Sequence of chain 1.B:
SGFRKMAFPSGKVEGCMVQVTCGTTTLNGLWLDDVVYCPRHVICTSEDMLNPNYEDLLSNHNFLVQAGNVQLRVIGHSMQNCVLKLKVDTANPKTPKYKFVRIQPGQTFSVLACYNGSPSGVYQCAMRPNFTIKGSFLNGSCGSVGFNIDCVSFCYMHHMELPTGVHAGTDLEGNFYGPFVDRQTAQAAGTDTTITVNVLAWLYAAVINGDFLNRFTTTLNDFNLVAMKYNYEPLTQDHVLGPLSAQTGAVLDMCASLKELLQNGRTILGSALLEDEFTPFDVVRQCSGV

A protein and the small-molecule ligand that binds it are described below.
Small molecule (SMILES): O=c1[nH]cc(-c2cc(-c3cc(Cl)cc(OCc4cccc(F)c4)c3)c(=O)n(-c3cccnc3)c2)c(=O)[nH]1

Binding-site contacts:
Ligand atom F1 contacts residue ALA191 of chain 1.A at 3.6 Å.
Ligand atom C7 contacts residue CYS145 of chain 1.A at 3.3 Å (hydrophobic).
Ligand atom N1 contacts residue CYS145 of chain 1.A at 3.6 Å.
Ligand atom O1 contacts residue MET165 of chain 1.A at 3.1 Å.
Ligand atom C25 contacts residue THR190 of chain 1.A at 3.3 Å.
Ligand atom CL1 contacts residue ARG188 of chain 1.A at 3.7 Å.
Ligand atom N2 contacts residue PHE140 of chain 1.A at 3.6 Å.
Ligand atom O1 contacts residue GLU166 of chain 1.A at 2.8 Å (salt-bridge).
Ligand atom O2 contacts residue GLY143 of chain 1.A at 2.8 Å (h-bond).
Ligand atom N2 contacts residue HIS163 of chain 1.A at 2.8 Å (h-bond).
Ligand atom C3 contacts residue HIS163 of chain 1.A at 3.3 Å.
Ligand atom C12 contacts residue THR26 of chain 1.A at 3.7 Å.
Ligand atom C25 contacts residue PRO168 of chain 1.A at 3.7 Å (hydrophobic).
Ligand atom C16 contacts residue HIS164 of chain 1.A at 3.7 Å.
Ligand atom C18 contacts residue MET165 of chain 1.A at 3.6 Å (hydrophobic).
Ligand atom O3 contacts residue THR25 of chain 1.A at 3.4 Å.
Ligand atom C8 contacts residue CYS145 of chain 1.A at 3.6 Å (hydrophobic).
Ligand atom O2 contacts residue ASN142 of chain 1.A at 2.8 Å (h-bond).
Ligand atom C7 contacts residue ASN142 of chain 1.A at 3.5 Å.
Ligand atom F1 contacts residue THR190 of chain 1.A at 2.5 Å.
Ligand atom O3 contacts residue THR26 of chain 1.A at 3.1 Å (h-bond).
Ligand atom C20 contacts residue GLU166 of chain 1.A at 3.6 Å.
Ligand atom O2 contacts residue CYS145 of chain 1.A at 3.6 Å (h-bond).
Ligand atom C5 contacts residue LEU141 of chain 1.A at 3.5 Å (hydrophobic).
Ligand atom C4 contacts residue PHE140 of chain 1.A at 3.3 Å (hydrophobic).
Ligand atom C20 contacts residue MET165 of chain 1.A at 3.5 Å (hydrophobic).
Ligand atom N3 contacts residue ASN142 of chain 1.A at 3.7 Å.
Ligand atom C4 contacts residue GLU166 of chain 1.A at 3.5 Å.
Ligand atom N3 contacts residue THR26 of chain 1.A at 3.4 Å (h-bond).
Ligand atom C24 contacts residue PRO168 of chain 1.A at 3.4 Å (hydrophobic).
Ligand atom C3 contacts residue GLU166 of chain 1.A at 3.7 Å.
Ligand atom N2 contacts residue LEU141 of chain 1.A at 3.8 Å.
Ligand atom C3 contacts residue CYS145 of chain 1.A at 3.8 Å (hydrophobic).
Ligand atom C4 contacts residue LEU141 of chain 1.A at 3.4 Å (hydrophobic).
Ligand atom CL1 contacts residue ASP187 of chain 1.A at 3.3 Å.
Ligand atom C9 contacts residue ASN142 of chain 1.A at 3.5 Å.
Ligand atom F1 contacts residue GLN192 of chain 1.A at 3.5 Å.
Ligand atom N2 contacts residue GLU166 of chain 1.A at 3.8 Å.
Ligand atom C10 contacts residue ASN142 of chain 1.A at 3.1 Å.
Ligand atom C5 contacts residue ASN142 of chain 1.A at 3.5 Å.

Sequence of chain 1.A:
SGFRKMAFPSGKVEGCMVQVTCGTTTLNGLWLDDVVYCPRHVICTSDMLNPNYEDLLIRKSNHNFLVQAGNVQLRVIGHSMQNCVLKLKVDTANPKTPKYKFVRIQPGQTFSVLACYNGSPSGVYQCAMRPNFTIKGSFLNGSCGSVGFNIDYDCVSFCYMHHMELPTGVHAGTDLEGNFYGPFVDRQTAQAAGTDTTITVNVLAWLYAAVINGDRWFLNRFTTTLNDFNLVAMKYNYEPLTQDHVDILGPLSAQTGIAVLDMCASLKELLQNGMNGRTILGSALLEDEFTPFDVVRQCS